Binding-site contacts:
Ligand atom F35 contacts residue LEU74 of chain 1.B at 3.2 Å.
Ligand atom O23 contacts residue ASN209 of chain 1.A at 3.0 Å (h-bond).
Ligand atom C09 contacts residue THR54 of chain 1.B at 3.4 Å.
Ligand atom C30 contacts residue TYR61 of chain 1.B at 3.5 Å (hydrophobic).
Ligand atom N03 contacts residue PHE52 of chain 1.B at 3.5 Å.
Ligand atom O20 contacts residue ASN209 of chain 1.A at 3.5 Å.
Ligand atom C04 contacts residue PHE52 of chain 1.B at 3.4 Å (hydrophobic).
Ligand atom N05 contacts residue PHE52 of chain 1.B at 3.5 Å.
Ligand atom O31 contacts residue TYR61 of chain 1.B at 3.5 Å.
Ligand atom O18 contacts residue TYR315 of chain 1.A at 2.7 Å (h-bond).
Ligand atom O31 contacts residue HIS67 of chain 1.B at 2.8 Å (h-bond).
Ligand atom C09 contacts residue PHE52 of chain 1.B at 3.6 Å (hydrophobic).
Ligand atom O39 contacts residue ARG217 of chain 1.A at 2.8 Å (salt-bridge).
Ligand atom N07 contacts residue TYR61 of chain 1.B at 3.5 Å (h-bond).
Ligand atom F37 contacts residue PHE52 of chain 1.B at 3.5 Å.
Ligand atom O29 contacts residue GLU69 of chain 1.B at 2.7 Å (salt-bridge).
Ligand atom N07 contacts residue PHE52 of chain 1.B at 3.5 Å.
Ligand atom F36 contacts residue LEU74 of chain 1.B at 3.5 Å.
Ligand atom C14 contacts residue ALA208 of chain 1.A at 3.1 Å (hydrophobic).
Ligand atom O41 contacts residue ARG217 of chain 1.A at 3.2 Å (salt-bridge).
Ligand atom C28 contacts residue TYR61 of chain 1.B at 3.2 Å (hydrophobic).
Ligand atom C15 contacts residue ALA208 of chain 1.A at 3.5 Å (hydrophobic).
Ligand atom O41 contacts residue HIS67 of chain 1.B at 2.7 Å (h-bond).
Ligand atom O10 contacts residue TYR61 of chain 1.B at 2.8 Å (h-bond).
Ligand atom C08 contacts residue HIS67 of chain 1.B at 3.5 Å.
Ligand atom N01 contacts residue ALA364 of chain 1.A at 3.0 Å (h-bond).
Ligand atom C04 contacts residue HIS67 of chain 1.B at 3.3 Å.
Ligand atom F37 contacts residue TYR76 of chain 1.B at 3.0 Å.
Ligand atom C09 contacts residue TYR61 of chain 1.B at 3.5 Å (hydrophobic).
Ligand atom C12 contacts residue ARG217 of chain 1.A at 3.5 Å.
Ligand atom N11 contacts residue THR54 of chain 1.B at 3.4 Å (h-bond).
Ligand atom C02 contacts residue HIS67 of chain 1.B at 3.4 Å.
Ligand atom N03 contacts residue HIS67 of chain 1.B at 3.3 Å.
Ligand atom N05 contacts residue HIS67 of chain 1.B at 3.5 Å (h-bond).
Ligand atom O23 contacts residue TYR76 of chain 1.B at 2.6 Å (h-bond).
Ligand atom O19 contacts residue LYS214 of chain 1.A at 2.9 Å (salt-bridge).
Ligand atom C06 contacts residue PHE52 of chain 1.B at 3.5 Å (hydrophobic).
Ligand atom O10 contacts residue THR54 of chain 1.B at 2.5 Å (h-bond).
Ligand atom O13 contacts residue PHE52 of chain 1.B at 3.5 Å.
Ligand atom O19 contacts residue TYR315 of chain 1.A at 3.4 Å.

Sequence of chain 1.B:
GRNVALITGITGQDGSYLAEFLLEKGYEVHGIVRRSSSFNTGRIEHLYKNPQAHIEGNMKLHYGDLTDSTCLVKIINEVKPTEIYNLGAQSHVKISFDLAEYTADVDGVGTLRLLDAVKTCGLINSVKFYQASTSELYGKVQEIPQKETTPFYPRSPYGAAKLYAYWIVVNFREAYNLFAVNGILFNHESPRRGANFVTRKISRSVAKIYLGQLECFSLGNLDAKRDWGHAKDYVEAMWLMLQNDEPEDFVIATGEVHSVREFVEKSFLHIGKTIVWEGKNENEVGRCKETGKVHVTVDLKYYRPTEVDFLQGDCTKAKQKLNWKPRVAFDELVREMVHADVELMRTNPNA

This small molecule binds to this protein.
Small molecule (SMILES): Nc1nc2c(ncn2[C@@H]2O[C@H](COP(=O)(O)OP(=O)(O)O[C@H]3O[C@@H](C(F)(F)F)[C@@H](O)[C@@H](O)[C@@H]3O)[C@@H](O)[C@H]2O)c(=O)[nH]1

Sequence of chain 1.A:
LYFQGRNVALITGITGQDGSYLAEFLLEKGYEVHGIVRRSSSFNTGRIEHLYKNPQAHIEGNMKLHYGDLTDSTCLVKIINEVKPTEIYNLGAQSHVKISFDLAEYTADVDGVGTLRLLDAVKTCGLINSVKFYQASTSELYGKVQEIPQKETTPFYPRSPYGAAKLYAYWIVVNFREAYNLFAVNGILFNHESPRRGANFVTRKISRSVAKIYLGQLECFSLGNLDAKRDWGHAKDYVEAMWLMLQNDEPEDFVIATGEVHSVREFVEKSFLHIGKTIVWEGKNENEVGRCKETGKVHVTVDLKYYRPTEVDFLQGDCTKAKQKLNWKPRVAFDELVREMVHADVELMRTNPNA